Sequence of chain 43.C:
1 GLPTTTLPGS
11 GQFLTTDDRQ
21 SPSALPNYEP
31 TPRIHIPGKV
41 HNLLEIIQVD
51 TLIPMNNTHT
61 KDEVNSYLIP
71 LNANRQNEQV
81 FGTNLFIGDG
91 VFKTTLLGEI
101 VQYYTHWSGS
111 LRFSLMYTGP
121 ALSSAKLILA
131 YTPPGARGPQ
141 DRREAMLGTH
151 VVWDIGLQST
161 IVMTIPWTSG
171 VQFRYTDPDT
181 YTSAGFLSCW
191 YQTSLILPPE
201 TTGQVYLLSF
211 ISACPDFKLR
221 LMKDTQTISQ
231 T

Sequence of chain 43.A:
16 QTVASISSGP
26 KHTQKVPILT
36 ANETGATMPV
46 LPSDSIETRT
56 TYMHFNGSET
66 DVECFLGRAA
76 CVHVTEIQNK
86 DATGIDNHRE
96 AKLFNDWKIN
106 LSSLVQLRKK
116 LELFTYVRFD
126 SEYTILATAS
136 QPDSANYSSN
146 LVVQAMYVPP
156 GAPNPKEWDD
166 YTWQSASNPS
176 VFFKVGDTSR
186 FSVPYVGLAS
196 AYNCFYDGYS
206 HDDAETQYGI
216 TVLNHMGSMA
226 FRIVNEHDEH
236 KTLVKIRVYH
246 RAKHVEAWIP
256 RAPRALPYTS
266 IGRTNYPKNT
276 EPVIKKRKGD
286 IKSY

Sequence of chain 44.C:
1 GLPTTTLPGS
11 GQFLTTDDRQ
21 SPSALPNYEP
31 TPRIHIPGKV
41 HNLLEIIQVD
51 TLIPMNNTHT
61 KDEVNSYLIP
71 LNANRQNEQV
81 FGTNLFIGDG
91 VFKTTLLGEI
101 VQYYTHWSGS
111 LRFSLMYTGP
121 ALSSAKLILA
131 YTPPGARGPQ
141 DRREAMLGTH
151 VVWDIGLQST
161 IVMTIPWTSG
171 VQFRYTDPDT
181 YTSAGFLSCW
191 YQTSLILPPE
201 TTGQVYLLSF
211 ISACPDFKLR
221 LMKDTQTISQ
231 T

A small-molecule ligand and the protein it binds are described below.
Small molecule (SMILES): COc1cc(CC(=O)c2ccc(C#N)cc2)c([N+](=O)[O-])cc1OC

Binding-site contacts:
Ligand atom C14 contacts residue LEU106 of chain 43.A at 3.5 Å (hydrophobic).
Ligand atom O24 contacts residue TYR152 of chain 43.A at 3.5 Å (h-bond).
Ligand atom C08 contacts residue TYR197 of chain 43.A at 3.9 Å (hydrophobic).
Ligand atom C08 contacts residue TYR128 of chain 43.A at 3.3 Å (hydrophobic).
Ligand atom C10 contacts residue MET221 of chain 43.A at 3.9 Å (hydrophobic).
Ligand atom C17 contacts residue TYR152 of chain 43.A at 3.8 Å (hydrophobic).
Ligand atom C06 contacts residue TYR128 of chain 43.A at 3.4 Å (hydrophobic).
Ligand atom O16 contacts residue TYR128 of chain 43.A at 2.9 Å (h-bond).
Ligand atom C04 contacts residue TYR128 of chain 43.A at 3.4 Å (hydrophobic).
Ligand atom O23 contacts residue LEU221 of chain 44.C at 3.9 Å.
Ligand atom O16 contacts residue VAL188 of chain 43.A at 3.8 Å.
Ligand atom C21 contacts residue TYR152 of chain 43.A at 3.6 Å (hydrophobic).
Ligand atom O02 contacts residue TYR128 of chain 43.A at 3.8 Å.
Ligand atom N22 contacts residue TYR152 of chain 43.A at 3.3 Å (h-bond).
Ligand atom C15 contacts residue SER126 of chain 43.A at 3.5 Å.
Ligand atom O20 contacts residue TYR152 of chain 43.A at 3.7 Å.
Ligand atom C01 contacts residue TYR128 of chain 43.A at 2.9 Å (hydrophobic).
Ligand atom C11 contacts residue TYR197 of chain 43.A at 3.5 Å (hydrophobic).
Ligand atom C19 contacts residue TYR152 of chain 43.A at 3.9 Å (hydrophobic).
Ligand atom C15 contacts residue TYR128 of chain 43.A at 3.1 Å (hydrophobic).
Ligand atom C07 contacts residue TYR128 of chain 43.A at 2.9 Å (hydrophobic).
Ligand atom O23 contacts residue TYR152 of chain 43.A at 3.0 Å (h-bond).
Ligand atom C03 contacts residue TYR128 of chain 43.A at 3.7 Å (hydrophobic).
Ligand atom C01 contacts residue MET224 of chain 43.A at 3.7 Å (hydrophobic).
Ligand atom C05 contacts residue TYR128 of chain 43.A at 3.8 Å (hydrophobic).
Ligand atom O24 contacts residue VAL191 of chain 43.A at 3.1 Å.
Ligand atom C10 contacts residue TYR197 of chain 43.A at 3.7 Å (hydrophobic).
Ligand atom C09 contacts residue MET221 of chain 43.A at 3.9 Å (hydrophobic).
Ligand atom C14 contacts residue TYR197 of chain 43.A at 3.7 Å (hydrophobic).
Ligand atom C12 contacts residue TYR197 of chain 43.A at 3.5 Å (hydrophobic).
Ligand atom C15 contacts residue TYR197 of chain 43.A at 3.8 Å (hydrophobic).
Ligand atom C18 contacts residue TYR152 of chain 43.A at 3.7 Å (hydrophobic).
Ligand atom N13 contacts residue TYR197 of chain 43.A at 3.4 Å.
Ligand atom O20 contacts residue PHE186 of chain 43.A at 3.8 Å.
Ligand atom C06 contacts residue ILE104 of chain 43.A at 3.5 Å (hydrophobic).
Ligand atom N13 contacts residue GOL1 of chain 43.E at 3.7 Å.
Ligand atom O23 contacts residue VAL191 of chain 43.A at 3.9 Å.
Ligand atom N22 contacts residue VAL191 of chain 43.A at 3.9 Å.
Ligand atom O02 contacts residue MET224 of chain 43.A at 3.5 Å.
Ligand atom C01 contacts residue PHE186 of chain 43.A at 2.8 Å (hydrophobic).